Binding-site contacts:
Ligand atom C6 contacts residue ASN345 of chain 1.A at 4.1 Å.
Ligand atom C3 contacts residue LYS60 of chain 1.A at 4.1 Å.
Ligand atom C7 contacts residue GLN9 of chain 1.A at 3.5 Å.
Ligand atom C5 contacts residue ASN345 of chain 1.A at 3.1 Å.
Ligand atom C1 contacts residue ASN345 of chain 1.A at 1.8 Å.
Ligand atom O7 contacts residue ASN345 of chain 1.A at 4.0 Å.
Ligand atom C2 contacts residue ASN345 of chain 1.A at 3.2 Å.
Ligand atom O5 contacts residue PRO344 of chain 1.A at 4.2 Å.
Ligand atom C4 contacts residue LYS60 of chain 1.A at 4.0 Å.
Ligand atom O4 contacts residue LYS60 of chain 1.A at 3.2 Å.
Ligand atom O3 contacts residue LYS58 of chain 1.A at 3.9 Å.
Ligand atom O5 contacts residue THR410 of chain 1.A at 4.4 Å.
Ligand atom C5 contacts residue LYS60 of chain 1.A at 4.3 Å.
Ligand atom C3 contacts residue ASN345 of chain 1.A at 4.0 Å.
Ligand atom C7 contacts residue ASN345 of chain 1.A at 3.3 Å.
Ligand atom N2 contacts residue GLN9 of chain 1.A at 3.6 Å.
Ligand atom C4 contacts residue ASN345 of chain 1.A at 4.2 Å.
Ligand atom O7 contacts residue GLN9 of chain 1.A at 4.1 Å.
Ligand atom C1 contacts residue PRO344 of chain 1.A at 4.4 Å (hydrophobic).
Ligand atom C8 contacts residue GLN9 of chain 1.A at 3.1 Å.
Ligand atom O2 contacts residue LEU5 of chain 1.A at 4.1 Å.
Ligand atom O4 contacts residue LYS58 of chain 1.A at 4.1 Å.
Ligand atom O6 contacts residue VAL7 of chain 1.A at 4.1 Å.
Ligand atom O5 contacts residue ASN345 of chain 1.A at 2.1 Å (h-bond).
Ligand atom O3 contacts residue LYS60 of chain 1.A at 4.4 Å.
Ligand atom C8 contacts residue ASN345 of chain 1.A at 3.2 Å.
Ligand atom C5 contacts residue THR410 of chain 1.A at 4.4 Å.
Ligand atom N2 contacts residue ASN345 of chain 1.A at 3.2 Å (h-bond).

Sequence of chain 1.A:
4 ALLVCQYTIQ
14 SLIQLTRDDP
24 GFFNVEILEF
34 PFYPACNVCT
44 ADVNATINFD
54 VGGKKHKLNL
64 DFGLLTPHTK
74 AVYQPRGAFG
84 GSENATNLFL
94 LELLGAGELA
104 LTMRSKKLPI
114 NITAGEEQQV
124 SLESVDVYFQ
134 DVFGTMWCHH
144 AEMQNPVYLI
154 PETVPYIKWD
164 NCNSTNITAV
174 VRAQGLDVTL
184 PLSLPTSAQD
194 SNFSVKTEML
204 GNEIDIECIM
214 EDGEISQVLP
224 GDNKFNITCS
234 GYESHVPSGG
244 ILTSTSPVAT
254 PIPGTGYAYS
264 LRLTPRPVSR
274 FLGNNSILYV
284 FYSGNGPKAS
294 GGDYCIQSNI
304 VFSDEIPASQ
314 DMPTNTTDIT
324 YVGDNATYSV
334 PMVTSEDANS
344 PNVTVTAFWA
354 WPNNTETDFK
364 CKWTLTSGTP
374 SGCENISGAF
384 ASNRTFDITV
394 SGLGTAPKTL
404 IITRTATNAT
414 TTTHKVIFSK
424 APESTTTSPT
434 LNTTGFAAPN

This protein binds this small molecule.
Small molecule (SMILES): CC(=O)N[C@H]1[C@H](O[C@H]2[C@H](O)[C@@H](NC(C)=O)CO[C@@H]2CO)O[C@H](CO)[C@@H](O)[C@@H]1O[C@H]1O[C@H](CO[C@H]2O[C@H](CO[C@@H]3O[C@H](CO)[C@@H](O)[C@H](O)[C@@H]3O)[C@@H](O)[C@H](O[C@H]3O[C@H](CO)[C@@H](O)[C@H](O)[C@@H]3O)[C@@H]2O)[C@@H](O)[C@H](O[C@H]2O[C@H](CO)[C@@H](O)[C@H](O)[C@@H]2O[C@@H]2O[C@H](CO)[C@@H](O)[C@H](O)[C@@H]2O)[C@@H]1O